This small molecule binds to this protein.
Small molecule (SMILES): CCC(=O)NCC[C@@H]1CCc2ccc3c(c21)CCO3

Sequence of chain 1.A:
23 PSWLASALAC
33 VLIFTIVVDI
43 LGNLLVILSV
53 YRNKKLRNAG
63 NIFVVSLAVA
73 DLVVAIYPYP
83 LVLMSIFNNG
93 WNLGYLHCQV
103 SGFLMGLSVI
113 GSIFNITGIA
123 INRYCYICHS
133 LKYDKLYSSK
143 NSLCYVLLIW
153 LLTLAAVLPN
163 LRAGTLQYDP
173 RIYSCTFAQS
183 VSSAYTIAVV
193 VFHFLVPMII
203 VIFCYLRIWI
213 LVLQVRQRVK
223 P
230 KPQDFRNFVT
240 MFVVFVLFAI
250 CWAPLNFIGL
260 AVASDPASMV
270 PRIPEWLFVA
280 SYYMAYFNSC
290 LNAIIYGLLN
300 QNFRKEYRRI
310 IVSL

Binding-site contacts:
Ligand atom C1 contacts residue VAL192 of chain 1.A at 3.7 Å (hydrophobic).
Ligand atom O2 contacts residue ASN255 of chain 1.A at 3.7 Å.
Ligand atom C12 contacts residue GLY108 of chain 1.A at 3.9 Å.
Ligand atom C9 contacts residue GLY108 of chain 1.A at 4.0 Å.
Ligand atom C8 contacts residue VAL111 of chain 1.A at 4.1 Å (hydrophobic).
Ligand atom C10 contacts residue GLY108 of chain 1.A at 3.5 Å.
Ligand atom C7 contacts residue VAL111 of chain 1.A at 3.7 Å (hydrophobic).
Ligand atom C5 contacts residue PHE179 of chain 1.A at 3.9 Å (hydrophobic).
Ligand atom C15 contacts residue ILE112 of chain 1.A at 3.5 Å (hydrophobic).
Ligand atom C15 contacts residue TYR187 of chain 1.A at 4.2 Å (hydrophobic).
Ligand atom C2 contacts residue VAL191 of chain 1.A at 3.9 Å (hydrophobic).
Ligand atom C11 contacts residue GLY108 of chain 1.A at 3.5 Å.
Ligand atom C10 contacts residue GLY104 of chain 1.A at 3.9 Å.
Ligand atom C14 contacts residue VAL191 of chain 1.A at 3.6 Å (hydrophobic).
Ligand atom C12 contacts residue PHE179 of chain 1.A at 3.8 Å (hydrophobic).
Ligand atom C10 contacts residue PHE179 of chain 1.A at 3.6 Å (hydrophobic).
Ligand atom C4 contacts residue VAL191 of chain 1.A at 4.0 Å (hydrophobic).
Ligand atom C14 contacts residue ILE112 of chain 1.A at 3.9 Å (hydrophobic).
Ligand atom C16 contacts residue VAL111 of chain 1.A at 3.6 Å (hydrophobic).
Ligand atom O1 contacts residue PHE179 of chain 1.A at 4.1 Å.
Ligand atom O1 contacts residue ILE112 of chain 1.A at 3.9 Å.
Ligand atom O2 contacts residue GLN181 of chain 1.A at 4.0 Å.
Ligand atom C11 contacts residue PHE179 of chain 1.A at 3.7 Å (hydrophobic).
Ligand atom C15 contacts residue VAL191 of chain 1.A at 3.7 Å (hydrophobic).
Ligand atom C9 contacts residue VAL111 of chain 1.A at 4.0 Å (hydrophobic).
Ligand atom C8 contacts residue PHE179 of chain 1.A at 4.0 Å (hydrophobic).
Ligand atom N1 contacts residue LEU254 of chain 1.A at 4.1 Å.
Ligand atom C6 contacts residue VAL111 of chain 1.A at 3.5 Å (hydrophobic).
Ligand atom O2 contacts residue LEU254 of chain 1.A at 3.1 Å (h-bond).
Ligand atom C1 contacts residue THR188 of chain 1.A at 3.4 Å.
Ligand atom C9 contacts residue PHE179 of chain 1.A at 3.5 Å (hydrophobic).
Ligand atom C13 contacts residue PHE179 of chain 1.A at 3.8 Å (hydrophobic).
Ligand atom O1 contacts residue ASN162 of chain 1.A at 3.9 Å.
Ligand atom C5 contacts residue TYR281 of chain 1.A at 4.2 Å (hydrophobic).
Ligand atom C8 contacts residue THR178 of chain 1.A at 3.4 Å.
Ligand atom C16 contacts residue PHE179 of chain 1.A at 3.6 Å (hydrophobic).
Ligand atom C1 contacts residue GLN181 of chain 1.A at 4.1 Å.
Ligand atom C2 contacts residue PHE179 of chain 1.A at 3.9 Å (hydrophobic).
Ligand atom O1 contacts residue TYR187 of chain 1.A at 4.0 Å.
Ligand atom C1 contacts residue GLY258 of chain 1.A at 3.6 Å.